Sequence of chain 1.A:
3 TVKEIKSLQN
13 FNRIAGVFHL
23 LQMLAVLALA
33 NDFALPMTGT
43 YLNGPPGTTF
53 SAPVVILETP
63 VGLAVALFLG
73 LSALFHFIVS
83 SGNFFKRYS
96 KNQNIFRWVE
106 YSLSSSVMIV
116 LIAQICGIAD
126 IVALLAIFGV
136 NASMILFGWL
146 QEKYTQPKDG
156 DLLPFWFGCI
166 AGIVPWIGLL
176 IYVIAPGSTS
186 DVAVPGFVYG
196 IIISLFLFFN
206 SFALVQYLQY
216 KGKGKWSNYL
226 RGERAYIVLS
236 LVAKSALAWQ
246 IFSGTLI

Binding-site contacts:
Ligand atom C16 contacts residue GLN211 of chain 1.A at 4.0 Å.
Ligand atom C9 contacts residue PHE207 of chain 1.A at 3.4 Å (hydrophobic).
Ligand atom C17 contacts residue TRP103 of chain 1.A at 3.5 Å (hydrophobic).
Ligand atom C19 contacts residue PHE204 of chain 1.A at 3.6 Å (hydrophobic).
Ligand atom C2 contacts residue GLY143 of chain 1.A at 3.6 Å.
Ligand atom C17 contacts residue MET139 of chain 1.A at 3.8 Å (hydrophobic).
Ligand atom C7 contacts residue MET139 of chain 1.A at 3.9 Å (hydrophobic).
Ligand atom C14 contacts residue SER109 of chain 1.A at 3.9 Å.
Ligand atom C15 contacts residue MET113 of chain 1.A at 3.8 Å (hydrophobic).
Ligand atom C10 contacts residue TYR106 of chain 1.A at 3.6 Å (hydrophobic).
Ligand atom C17 contacts residue ILE140 of chain 1.A at 3.9 Å (hydrophobic).
Ligand atom C16 contacts residue TYR231 of chain 1.A at 3.4 Å (hydrophobic).
Ligand atom C12 contacts residue PHE207 of chain 1.A at 3.4 Å (hydrophobic).
Ligand atom C18 contacts residue ALA208 of chain 1.A at 3.6 Å (hydrophobic).
Ligand atom C12 contacts residue SER110 of chain 1.A at 3.9 Å.
Ligand atom C5 contacts residue ALA208 of chain 1.A at 3.9 Å (hydrophobic).
Ligand atom C16 contacts residue TRP103 of chain 1.A at 3.8 Å (hydrophobic).
Ligand atom C13 contacts residue SER110 of chain 1.A at 3.9 Å.
Ligand atom C12 contacts residue TYR106 of chain 1.A at 3.5 Å (hydrophobic).
Ligand atom C15 contacts residue LYS239 of chain 1.A at 1.4 Å.
Ligand atom C8 contacts residue PHE207 of chain 1.A at 3.6 Å (hydrophobic).
Ligand atom C16 contacts residue PHE207 of chain 1.A at 3.6 Å (hydrophobic).
Ligand atom C4 contacts residue PHE160 of chain 1.A at 4.0 Å (hydrophobic).
Ligand atom C18 contacts residue MET139 of chain 1.A at 3.7 Å (hydrophobic).
Ligand atom C10 contacts residue PHE207 of chain 1.A at 3.6 Å (hydrophobic).
Ligand atom C19 contacts residue PHE207 of chain 1.A at 3.8 Å (hydrophobic).
Ligand atom C15 contacts residue SER235 of chain 1.A at 3.7 Å.
Ligand atom C3 contacts residue MET139 of chain 1.A at 4.0 Å (hydrophobic).
Ligand atom C11 contacts residue PHE207 of chain 1.A at 3.6 Å (hydrophobic).
Ligand atom C11 contacts residue SER110 of chain 1.A at 3.8 Å.
Ligand atom C20 contacts residue PHE207 of chain 1.A at 3.9 Å (hydrophobic).
Ligand atom C13 contacts residue LYS239 of chain 1.A at 3.6 Å.
Ligand atom C8 contacts residue ILE140 of chain 1.A at 3.8 Å (hydrophobic).
Ligand atom C14 contacts residue LYS239 of chain 1.A at 2.4 Å.
Ligand atom C3 contacts residue GLY143 of chain 1.A at 4.0 Å.
Ligand atom C19 contacts residue MET139 of chain 1.A at 3.9 Å (hydrophobic).
Ligand atom C10 contacts residue ILE140 of chain 1.A at 3.8 Å (hydrophobic).
Ligand atom C13 contacts residue PHE207 of chain 1.A at 3.6 Å (hydrophobic).
Ligand atom C15 contacts residue SER109 of chain 1.A at 3.7 Å.
Ligand atom C20 contacts residue MET113 of chain 1.A at 3.6 Å (hydrophobic).

The small molecule below binds the protein below.
Small molecule (SMILES): CC1=C(/C=C/C(C)=C/C=C/C(C)=C/C=O)C(C)(C)CCC1